Binding-site contacts:
Ligand atom N3B contacts residue MG1 of chain 1.X at 3.5 Å.
Ligand atom PG contacts residue MG1 of chain 1.X at 3.3 Å.
Ligand atom N1 contacts residue ASP137 of chain 1.E at 2.7 Å (salt-bridge).
Ligand atom O1G contacts residue MG1 of chain 1.X at 2.1 Å.
Ligand atom O3G contacts residue PRO52 of chain 1.E at 3.4 Å.
Ligand atom C6 contacts residue ASP137 of chain 1.E at 3.6 Å.
Ligand atom O2B contacts residue VAL32 of chain 1.E at 3.2 Å (h-bond).
Ligand atom O2G contacts residue GLY30 of chain 1.E at 3.6 Å.
Ligand atom N2 contacts residue LEU138 of chain 1.E at 3.6 Å.
Ligand atom N2 contacts residue ASP137 of chain 1.E at 2.8 Å (salt-bridge).
Ligand atom O6 contacts residue LYS135 of chain 1.E at 3.4 Å (salt-bridge).
Ligand atom N3B contacts residue TYR50 of chain 1.E at 3.5 Å.
Ligand atom N3B contacts residue GLY31 of chain 1.E at 3.0 Å (h-bond).
Ligand atom O2G contacts residue GLY78 of chain 1.E at 2.9 Å (h-bond).
Ligand atom O6 contacts residue ASN134 of chain 1.E at 3.2 Å (h-bond).
Ligand atom O3G contacts residue TYR50 of chain 1.E at 3.4 Å.
Ligand atom O2' contacts residue PHE46 of chain 1.E at 3.4 Å.
Ligand atom O2B contacts residue LYS34 of chain 1.E at 2.6 Å (salt-bridge).
Ligand atom O6 contacts residue ALA164 of chain 1.E at 2.8 Å (h-bond).
Ligand atom PB contacts residue MG1 of chain 1.X at 3.3 Å.
Ligand atom O1B contacts residue MG1 of chain 1.X at 2.0 Å.
Ligand atom PB contacts residue LYS34 of chain 1.E at 3.6 Å.
Ligand atom C2' contacts residue VAL47 of chain 1.E at 3.5 Å (hydrophobic).
Ligand atom O1A contacts residue ALA36 of chain 1.E at 2.8 Å (h-bond).
Ligand atom N7 contacts residue ASN134 of chain 1.E at 3.1 Å (h-bond).
Ligand atom O1A contacts residue GLY33 of chain 1.E at 3.4 Å.
Ligand atom C6 contacts residue LYS135 of chain 1.E at 3.6 Å.
Ligand atom O3A contacts residue GLY33 of chain 1.E at 3.1 Å (h-bond).
Ligand atom O2B contacts residue GLY31 of chain 1.E at 3.4 Å (h-bond).
Ligand atom O2B contacts residue GLY33 of chain 1.E at 3.2 Å (h-bond).
Ligand atom O1G contacts residue THR53 of chain 1.E at 2.8 Å (h-bond).
Ligand atom O2' contacts residue VAL47 of chain 1.E at 2.7 Å (h-bond).
Ligand atom O6 contacts residue SER163 of chain 1.E at 3.4 Å.
Ligand atom O3' contacts residue ASP48 of chain 1.E at 2.9 Å (salt-bridge).
Ligand atom O2' contacts residue ASP48 of chain 1.E at 3.1 Å (salt-bridge).
Ligand atom O1B contacts residue SER35 of chain 1.E at 3.0 Å (h-bond).
Ligand atom O3A contacts residue GLY31 of chain 1.E at 3.6 Å.
Ligand atom O1A contacts residue SER35 of chain 1.E at 3.5 Å (h-bond).
Ligand atom O2G contacts residue LYS34 of chain 1.E at 2.7 Å (salt-bridge).
Ligand atom O4' contacts residue LYS135 of chain 1.E at 3.3 Å (salt-bridge).

Sequence of chain 1.E:
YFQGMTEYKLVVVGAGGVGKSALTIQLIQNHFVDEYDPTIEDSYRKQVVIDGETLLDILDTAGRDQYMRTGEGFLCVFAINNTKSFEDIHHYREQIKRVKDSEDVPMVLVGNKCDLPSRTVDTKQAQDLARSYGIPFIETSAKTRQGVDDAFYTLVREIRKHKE

A small-molecule ligand and the protein it binds are described below.
Small molecule (SMILES): Nc1nc2c(ncn2[C@@H]2O[C@H](CO[P](=O)(O)O[P](=O)(O)NP(=O)(O)O)[C@@H](O)[C@H]2O)c(=O)[nH]1